This protein binds this small molecule.
Small molecule (SMILES): CC(=O)N[C@@H]1[C@@H](O)[C@H](O)[C@@H](CO)O[C@H]1O

Binding-site contacts:
Ligand atom C7 contacts residue MET118 of chain 22.E at 3.8 Å (hydrophobic).
Ligand atom C5 contacts residue ASN67 of chain 22.E at 3.7 Å.
Ligand atom O5 contacts residue ASN67 of chain 22.E at 2.4 Å (h-bond).
Ligand atom O3 contacts residue ASN67 of chain 22.E at 3.8 Å.
Ligand atom C3 contacts residue ASN67 of chain 22.E at 3.6 Å.
Ligand atom N2 contacts residue ASN67 of chain 22.E at 3.3 Å (h-bond).
Ligand atom C1 contacts residue ASN67 of chain 22.E at 1.4 Å.
Ligand atom C4 contacts residue ASN67 of chain 22.E at 4.2 Å.
Ligand atom C8 contacts residue PHE90 of chain 22.E at 4.4 Å (hydrophobic).
Ligand atom O7 contacts residue ARG89 of chain 22.E at 4.2 Å.
Ligand atom C2 contacts residue ASN67 of chain 22.E at 2.4 Å.
Ligand atom O7 contacts residue ASN67 of chain 22.E at 4.5 Å.
Ligand atom C8 contacts residue ASN67 of chain 22.E at 3.6 Å.
Ligand atom O7 contacts residue MET118 of chain 22.E at 3.5 Å.
Ligand atom C7 contacts residue ASN67 of chain 22.E at 3.8 Å.
Ligand atom C8 contacts residue MET118 of chain 22.E at 4.1 Å (hydrophobic).

Sequence of chain 22.E:
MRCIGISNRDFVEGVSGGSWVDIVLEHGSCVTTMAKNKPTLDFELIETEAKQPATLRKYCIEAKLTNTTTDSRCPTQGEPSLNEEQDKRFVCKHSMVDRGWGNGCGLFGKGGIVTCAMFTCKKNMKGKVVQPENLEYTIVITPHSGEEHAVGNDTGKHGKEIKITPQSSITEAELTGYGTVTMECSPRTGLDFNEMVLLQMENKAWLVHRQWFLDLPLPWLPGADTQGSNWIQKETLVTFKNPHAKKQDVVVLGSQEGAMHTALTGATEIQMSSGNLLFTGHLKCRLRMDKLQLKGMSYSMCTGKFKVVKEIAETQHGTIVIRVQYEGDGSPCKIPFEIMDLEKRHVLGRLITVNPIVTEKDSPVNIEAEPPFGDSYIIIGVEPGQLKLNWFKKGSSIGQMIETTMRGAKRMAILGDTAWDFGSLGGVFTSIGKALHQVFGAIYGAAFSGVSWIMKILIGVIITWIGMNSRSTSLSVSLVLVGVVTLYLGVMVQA